Sequence of chain 1.A:
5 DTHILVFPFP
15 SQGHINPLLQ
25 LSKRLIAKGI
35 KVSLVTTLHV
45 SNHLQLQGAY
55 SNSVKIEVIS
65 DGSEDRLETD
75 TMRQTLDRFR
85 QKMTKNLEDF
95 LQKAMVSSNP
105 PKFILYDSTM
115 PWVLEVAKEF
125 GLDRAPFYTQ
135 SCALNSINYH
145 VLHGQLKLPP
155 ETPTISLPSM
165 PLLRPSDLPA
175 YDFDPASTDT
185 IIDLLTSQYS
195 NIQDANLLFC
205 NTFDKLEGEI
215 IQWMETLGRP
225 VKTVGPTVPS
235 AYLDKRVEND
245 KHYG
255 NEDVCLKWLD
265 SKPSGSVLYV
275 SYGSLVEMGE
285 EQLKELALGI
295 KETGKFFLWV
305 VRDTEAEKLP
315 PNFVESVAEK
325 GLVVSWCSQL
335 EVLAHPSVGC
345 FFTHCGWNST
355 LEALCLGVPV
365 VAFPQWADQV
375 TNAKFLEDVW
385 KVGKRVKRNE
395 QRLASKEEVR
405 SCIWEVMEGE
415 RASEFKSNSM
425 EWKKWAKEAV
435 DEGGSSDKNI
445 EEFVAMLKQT

Binding-site contacts:
Ligand atom O2A contacts residue GLY277 of chain 1.A at 3.5 Å.
Ligand atom C2 contacts residue GLN333 of chain 1.A at 3.3 Å.
Ligand atom O2A contacts residue HIS348 of chain 1.A at 3.6 Å.
Ligand atom O2B contacts residue ASN352 of chain 1.A at 2.7 Å (h-bond).
Ligand atom O2C contacts residue GLU356 of chain 1.A at 2.6 Å (salt-bridge).
Ligand atom C2C contacts residue GLN333 of chain 1.A at 3.5 Å.
Ligand atom O3C contacts residue GLU356 of chain 1.A at 2.7 Å (salt-bridge).
Ligand atom C6' contacts residue ASP372 of chain 1.A at 3.4 Å.
Ligand atom O2 contacts residue GLN333 of chain 1.A at 3.2 Å (h-bond).
Ligand atom O4 contacts residue CYS331 of chain 1.A at 3.7 Å.
Ligand atom O3B contacts residue HIS348 of chain 1.A at 3.4 Å (h-bond).
Ligand atom C4' contacts residue GLN373 of chain 1.A at 3.6 Å.
Ligand atom O2A contacts residue SER278 of chain 1.A at 3.5 Å (h-bond).
Ligand atom O3C contacts residue TYR247 of chain 1.A at 3.1 Å.
Ligand atom O2C contacts residue GLN333 of chain 1.A at 3.4 Å.
Ligand atom O3' contacts residue GLN373 of chain 1.A at 3.3 Å (h-bond).
Ligand atom O3A contacts residue HIS348 of chain 1.A at 3.1 Å.
Ligand atom O1B contacts residue SER353 of chain 1.A at 2.6 Å (h-bond).
Ligand atom C3' contacts residue GLN373 of chain 1.A at 3.5 Å.
Ligand atom O4' contacts residue GLN373 of chain 1.A at 2.7 Å (h-bond).
Ligand atom O4 contacts residue VAL304 of chain 1.A at 3.0 Å.
Ligand atom C6' contacts residue TRP351 of chain 1.A at 3.6 Å (hydrophobic).
Ligand atom C3' contacts residue HIS348 of chain 1.A at 3.5 Å.
Ligand atom C2C contacts residue GLU356 of chain 1.A at 3.5 Å.
Ligand atom N3 contacts residue CYS331 of chain 1.A at 3.1 Å (h-bond).
Ligand atom PB contacts residue ASN352 of chain 1.A at 3.7 Å.
Ligand atom O1A contacts residue SER278 of chain 1.A at 3.0 Å (h-bond).
Ligand atom O1B contacts residue ASN352 of chain 1.A at 3.0 Å (h-bond).
Ligand atom C3C contacts residue GLU356 of chain 1.A at 3.5 Å.
Ligand atom C6' contacts residue GLN134 of chain 1.A at 3.7 Å.
Ligand atom O3B contacts residue GLY350 of chain 1.A at 3.5 Å.
Ligand atom O6' contacts residue ASP372 of chain 1.A at 2.5 Å (salt-bridge).
Ligand atom O2' contacts residue HIS348 of chain 1.A at 3.5 Å (h-bond).
Ligand atom O6' contacts residue TRP351 of chain 1.A at 2.8 Å (h-bond).
Ligand atom O3A contacts residue SER353 of chain 1.A at 3.4 Å (h-bond).
Ligand atom O1B contacts residue GLY350 of chain 1.A at 2.9 Å.
Ligand atom O1B contacts residue TRP351 of chain 1.A at 3.5 Å (h-bond).
Ligand atom N3 contacts residue GLN333 of chain 1.A at 3.6 Å.
Ligand atom O6' contacts residue GLY350 of chain 1.A at 3.6 Å.
Ligand atom O4' contacts residue ASP372 of chain 1.A at 3.4 Å (salt-bridge).

The protein below binds the small molecule below.
Small molecule (SMILES): O=c1ccn([C@@H]2O[C@H](CO[P](=O)(O)O[P](=O)(O)O[C@H]3O[C@H](CO)[C@@H](O)[C@H](O)[C@H]3O)[C@@H](O)[C@H]2O)c(=O)[nH]1